Sequence of chain 2.A:
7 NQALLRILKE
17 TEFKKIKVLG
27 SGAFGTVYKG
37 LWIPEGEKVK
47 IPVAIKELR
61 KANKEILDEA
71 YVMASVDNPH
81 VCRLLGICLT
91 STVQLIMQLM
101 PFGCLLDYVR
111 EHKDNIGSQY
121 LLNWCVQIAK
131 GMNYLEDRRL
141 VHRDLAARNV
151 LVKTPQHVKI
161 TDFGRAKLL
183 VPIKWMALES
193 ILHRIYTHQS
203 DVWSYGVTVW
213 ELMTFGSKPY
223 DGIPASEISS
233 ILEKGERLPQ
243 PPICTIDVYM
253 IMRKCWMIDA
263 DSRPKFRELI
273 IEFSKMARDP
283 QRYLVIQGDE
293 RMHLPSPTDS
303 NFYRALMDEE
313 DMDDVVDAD

Binding-site contacts:
Ligand atom CAA contacts residue PRO101 of chain 2.A at 3.6 Å (hydrophobic).
Ligand atom OAV contacts residue LEU25 of chain 2.A at 3.8 Å.
Ligand atom CAN contacts residue ASP107 of chain 2.A at 3.1 Å.
Ligand atom CAW contacts residue MET97 of chain 2.A at 3.4 Å (hydrophobic).
Ligand atom CAZ contacts residue LEU25 of chain 2.A at 3.7 Å (hydrophobic).
Ligand atom NBE contacts residue LEU25 of chain 2.A at 3.7 Å.
Ligand atom CL contacts residue ALA50 of chain 2.A at 3.6 Å.
Ligand atom CAW contacts residue LYS52 of chain 2.A at 3.6 Å.
Ligand atom CAO contacts residue ASP107 of chain 2.A at 3.1 Å.
Ligand atom C2 contacts residue ALA50 of chain 2.A at 3.5 Å (hydrophobic).
Ligand atom FAB contacts residue MET97 of chain 2.A at 3.4 Å.
Ligand atom N3 contacts residue LEU99 of chain 2.A at 3.6 Å.
Ligand atom CAX contacts residue MET97 of chain 2.A at 3.5 Å (hydrophobic).
Ligand atom N1 contacts residue ALA50 of chain 2.A at 3.6 Å.
Ligand atom NAS contacts residue VAL33 of chain 2.A at 3.8 Å.
Ligand atom C2 contacts residue MET100 of chain 2.A at 3.5 Å (hydrophobic).
Ligand atom FAB contacts residue LEU95 of chain 2.A at 3.6 Å.
Ligand atom N3 contacts residue MET100 of chain 2.A at 2.9 Å (h-bond).
Ligand atom CL contacts residue MET97 of chain 2.A at 3.6 Å.
Ligand atom CL contacts residue LEU95 of chain 2.A at 3.3 Å.
Ligand atom CAJ contacts residue LEU25 of chain 2.A at 3.1 Å (hydrophobic).
Ligand atom CAD contacts residue THR161 of chain 2.A at 3.8 Å.
Ligand atom N1 contacts residue LEU151 of chain 2.A at 3.3 Å.
Ligand atom CAE contacts residue THR161 of chain 2.A at 3.6 Å.
Ligand atom C6 contacts residue LEU151 of chain 2.A at 3.5 Å (hydrophobic).
Ligand atom CAH contacts residue LEU99 of chain 2.A at 3.8 Å (hydrophobic).
Ligand atom FAB contacts residue LYS52 of chain 2.A at 3.5 Å.
Ligand atom C2 contacts residue LEU151 of chain 2.A at 3.5 Å (hydrophobic).
Ligand atom CAD contacts residue ASP162 of chain 2.A at 3.3 Å.
Ligand atom C2 contacts residue GLN98 of chain 2.A at 3.2 Å.
Ligand atom CAP contacts residue ASP107 of chain 2.A at 3.2 Å.
Ligand atom CAZ contacts residue GLY103 of chain 2.A at 3.8 Å.
Ligand atom CAX contacts residue LYS52 of chain 2.A at 3.7 Å.
Ligand atom CAD contacts residue LYS52 of chain 2.A at 3.7 Å.
Ligand atom CAA contacts residue MET100 of chain 2.A at 3.4 Å (hydrophobic).
Ligand atom CL contacts residue LYS52 of chain 2.A at 3.5 Å.
Ligand atom CAA contacts residue GLY103 of chain 2.A at 3.4 Å.
Ligand atom CAH contacts residue MET100 of chain 2.A at 3.2 Å (hydrophobic).
Ligand atom OAT contacts residue GLY103 of chain 2.A at 3.5 Å.
Ligand atom NBE contacts residue ASP107 of chain 2.A at 3.2 Å (salt-bridge).

A protein and the small-molecule ligand that binds it are described below.
Small molecule (SMILES): COc1cc2ncnc(Nc3ccc(F)c(Cl)c3)c2cc1OCCCN1CCOCC1